A small-molecule ligand and the protein it binds are described below.
Small molecule (SMILES): CC(=O)N[C@H]1[C@H](O[C@H]2[C@H](O)[C@@H](NC(C)=O)CO[C@@H]2CO)O[C@H](CO)[C@@H](O)[C@@H]1O

Binding-site contacts:
Ligand atom O4 contacts residue HIS1101 of chain 1.A at 4.3 Å.
Ligand atom C3 contacts residue ASN1098 of chain 1.A at 3.8 Å.
Ligand atom C6 contacts residue PHE1103 of chain 1.A at 4.0 Å (hydrophobic).
Ligand atom C2 contacts residue ASN1098 of chain 1.A at 2.4 Å.
Ligand atom O5 contacts residue ASN1098 of chain 1.A at 2.4 Å (h-bond).
Ligand atom O6 contacts residue PHE1103 of chain 1.A at 3.1 Å.
Ligand atom C5 contacts residue ASN1098 of chain 1.A at 3.7 Å.
Ligand atom C8 contacts residue ASN1098 of chain 1.A at 3.3 Å.
Ligand atom C8 contacts residue HIS1101 of chain 1.A at 4.4 Å.
Ligand atom C1 contacts residue ASN1098 of chain 1.A at 1.4 Å.
Ligand atom C1 contacts residue HIS1101 of chain 1.A at 4.2 Å.
Ligand atom C4 contacts residue HIS1101 of chain 1.A at 4.4 Å.
Ligand atom N2 contacts residue ASN1098 of chain 1.A at 2.9 Å (h-bond).
Ligand atom O7 contacts residue ASN1098 of chain 1.A at 3.1 Å (h-bond).
Ligand atom C5 contacts residue HIS1101 of chain 1.A at 3.6 Å.
Ligand atom C3 contacts residue HIS1101 of chain 1.A at 4.5 Å.
Ligand atom C4 contacts residue ASN1098 of chain 1.A at 4.2 Å.
Ligand atom C7 contacts residue ASN1098 of chain 1.A at 3.2 Å.
Ligand atom O5 contacts residue PHE1103 of chain 1.A at 4.0 Å.
Ligand atom C6 contacts residue HIS1101 of chain 1.A at 4.3 Å.
Ligand atom O6 contacts residue HIS1101 of chain 1.A at 3.6 Å.
Ligand atom O5 contacts residue HIS1101 of chain 1.A at 4.2 Å.

Sequence of chain 1.A:
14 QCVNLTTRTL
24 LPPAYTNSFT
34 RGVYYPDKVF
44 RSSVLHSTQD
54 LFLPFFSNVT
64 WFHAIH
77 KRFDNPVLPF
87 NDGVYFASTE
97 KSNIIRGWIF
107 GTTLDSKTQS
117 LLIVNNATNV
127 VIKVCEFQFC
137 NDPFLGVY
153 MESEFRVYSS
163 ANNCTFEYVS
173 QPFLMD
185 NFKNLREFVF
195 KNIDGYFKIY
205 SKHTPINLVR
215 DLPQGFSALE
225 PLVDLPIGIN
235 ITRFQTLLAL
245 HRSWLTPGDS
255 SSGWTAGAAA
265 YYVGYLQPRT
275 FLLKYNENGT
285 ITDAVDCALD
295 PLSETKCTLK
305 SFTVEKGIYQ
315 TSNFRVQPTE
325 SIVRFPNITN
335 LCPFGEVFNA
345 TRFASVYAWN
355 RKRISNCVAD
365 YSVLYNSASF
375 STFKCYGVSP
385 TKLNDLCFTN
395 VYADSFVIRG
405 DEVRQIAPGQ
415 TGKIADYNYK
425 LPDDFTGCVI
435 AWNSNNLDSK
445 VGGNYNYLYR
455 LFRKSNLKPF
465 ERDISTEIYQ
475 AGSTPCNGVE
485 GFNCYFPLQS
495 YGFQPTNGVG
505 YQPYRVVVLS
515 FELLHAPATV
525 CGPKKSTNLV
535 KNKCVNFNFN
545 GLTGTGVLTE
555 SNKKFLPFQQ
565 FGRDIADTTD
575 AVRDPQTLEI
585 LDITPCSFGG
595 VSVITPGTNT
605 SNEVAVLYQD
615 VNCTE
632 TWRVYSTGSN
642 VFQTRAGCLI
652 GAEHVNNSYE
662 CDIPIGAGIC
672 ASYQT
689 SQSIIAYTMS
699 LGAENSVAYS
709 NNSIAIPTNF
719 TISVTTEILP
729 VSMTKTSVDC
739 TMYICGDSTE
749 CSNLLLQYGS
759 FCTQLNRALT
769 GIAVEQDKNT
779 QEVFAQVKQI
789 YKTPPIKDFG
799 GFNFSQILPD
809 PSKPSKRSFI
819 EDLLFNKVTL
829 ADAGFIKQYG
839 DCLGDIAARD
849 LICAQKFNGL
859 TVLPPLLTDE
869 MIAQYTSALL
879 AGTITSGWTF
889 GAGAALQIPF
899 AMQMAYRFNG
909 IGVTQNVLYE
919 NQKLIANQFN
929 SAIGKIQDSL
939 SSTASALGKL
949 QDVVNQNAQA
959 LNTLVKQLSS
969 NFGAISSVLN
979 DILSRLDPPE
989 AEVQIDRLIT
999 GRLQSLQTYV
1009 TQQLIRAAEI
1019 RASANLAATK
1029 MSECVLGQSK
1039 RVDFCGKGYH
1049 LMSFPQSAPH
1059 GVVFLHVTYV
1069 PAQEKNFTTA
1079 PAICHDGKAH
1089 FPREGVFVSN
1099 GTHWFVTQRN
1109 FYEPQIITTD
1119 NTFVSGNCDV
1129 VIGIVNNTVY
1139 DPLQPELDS